Binding-site contacts:
Ligand atom C11 contacts residue HEM1 of chain 2.B at 3.6 Å.
Ligand atom C09 contacts residue HEM1 of chain 2.B at 3.4 Å.
Ligand atom C03 contacts residue ILE218 of chain 2.A at 3.7 Å (hydrophobic).
Ligand atom C17 contacts residue HEM1 of chain 2.B at 3.5 Å.
Ligand atom N07 contacts residue GLU243 of chain 2.A at 2.3 Å (salt-bridge).
Ligand atom C10 contacts residue HEM1 of chain 2.B at 3.4 Å.
Ligand atom C13 contacts residue HEM1 of chain 2.B at 3.6 Å.
Ligand atom C15 contacts residue ILE218 of chain 2.A at 3.6 Å (hydrophobic).
Ligand atom C11 contacts residue ILE218 of chain 2.A at 3.5 Å (hydrophobic).
Ligand atom C12 contacts residue HEM1 of chain 2.B at 3.5 Å.
Ligand atom C15 contacts residue HIS128 of chain 2.A at 3.6 Å.
Ligand atom C03 contacts residue ASN236 of chain 2.A at 3.5 Å.
Ligand atom C05 contacts residue PRO216 of chain 2.A at 3.8 Å (hydrophobic).
Ligand atom C15 contacts residue GLN129 of chain 2.A at 3.9 Å.
Ligand atom C13 contacts residue GLU243 of chain 2.A at 3.4 Å.
Ligand atom C02 contacts residue GLY237 of chain 2.A at 3.0 Å.
Ligand atom C08 contacts residue HEM1 of chain 2.B at 3.4 Å.
Ligand atom C08 contacts residue GLU243 of chain 2.A at 3.1 Å.
Ligand atom O16 contacts residue HIS128 of chain 2.A at 3.3 Å.
Ligand atom C02 contacts residue ASN236 of chain 2.A at 3.4 Å.
Ligand atom C03 contacts residue PHE235 of chain 2.A at 3.5 Å (hydrophobic).
Ligand atom N14 contacts residue GLU243 of chain 2.A at 2.9 Å (salt-bridge).
Ligand atom N14 contacts residue PRO216 of chain 2.A at 3.9 Å.
Ligand atom N14 contacts residue TRP238 of chain 2.A at 3.1 Å (h-bond).
Ligand atom C02 contacts residue PHE235 of chain 2.A at 3.7 Å (hydrophobic).
Ligand atom O16 contacts residue ILE218 of chain 2.A at 3.9 Å.
Ligand atom N14 contacts residue HEM1 of chain 2.B at 3.9 Å.
Ligand atom C02 contacts residue HEM1 of chain 2.B at 3.7 Å.
Ligand atom S01 contacts residue GLY237 of chain 2.A at 3.6 Å.
Ligand atom C03 contacts residue GLY237 of chain 2.A at 3.7 Å.
Ligand atom C03 contacts residue PRO216 of chain 2.A at 3.1 Å (hydrophobic).
Ligand atom N14 contacts residue TYR239 of chain 2.A at 3.9 Å.
Ligand atom C04 contacts residue ILE218 of chain 2.A at 3.6 Å (hydrophobic).
Ligand atom C21 contacts residue HEM1 of chain 2.B at 3.7 Å.
Ligand atom C04 contacts residue PRO216 of chain 2.A at 3.1 Å (hydrophobic).
Ligand atom C12 contacts residue ILE218 of chain 2.A at 3.4 Å (hydrophobic).
Ligand atom C18 contacts residue HEM1 of chain 2.B at 3.3 Å.
Ligand atom C15 contacts residue HEM1 of chain 2.B at 3.5 Å.
Ligand atom C06 contacts residue GLU243 of chain 2.A at 3.2 Å.
Ligand atom S01 contacts residue HEM1 of chain 2.B at 3.3 Å (h-bond).

Sequence of chain 2.A:
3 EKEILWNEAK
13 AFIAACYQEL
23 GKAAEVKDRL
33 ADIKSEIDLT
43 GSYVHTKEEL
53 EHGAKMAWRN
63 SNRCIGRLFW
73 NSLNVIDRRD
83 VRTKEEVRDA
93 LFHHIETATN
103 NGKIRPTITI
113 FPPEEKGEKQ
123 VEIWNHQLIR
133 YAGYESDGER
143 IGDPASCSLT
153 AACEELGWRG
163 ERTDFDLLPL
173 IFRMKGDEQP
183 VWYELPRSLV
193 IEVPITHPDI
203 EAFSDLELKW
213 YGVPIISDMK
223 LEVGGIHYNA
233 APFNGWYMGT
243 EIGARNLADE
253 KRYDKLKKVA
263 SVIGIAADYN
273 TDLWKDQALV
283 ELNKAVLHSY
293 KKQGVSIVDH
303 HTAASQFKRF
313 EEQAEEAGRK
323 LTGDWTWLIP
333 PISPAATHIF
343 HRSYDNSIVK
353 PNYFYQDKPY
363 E

This protein binds this small molecule.
Small molecule (SMILES): N/C(=N/c1cccc(CO[C@@H]2CCNC2)c1)c1cccs1